The small molecule below binds the protein below.
Small molecule (SMILES): CC(=O)Nc1cc(S(=O)(=O)O)cc2cc(S(=O)(=O)O)cc(O)c12

Binding-site contacts:
Ligand atom O12 contacts residue GLY101 of chain 2.A at 2.4 Å (h-bond).
Ligand atom O22 contacts residue ALA103 of chain 1.A at 3.3 Å (h-bond).
Ligand atom O21 contacts residue Y31 of chain 2.B at 3.3 Å.
Ligand atom C8 contacts residue Y31 of chain 2.B at 3.7 Å.
Ligand atom C2 contacts residue ILE95 of chain 2.A at 3.5 Å (hydrophobic).
Ligand atom O23 contacts residue Y31 of chain 2.B at 3.3 Å.
Ligand atom C3 contacts residue LYS68 of chain 2.A at 3.6 Å.
Ligand atom O22 contacts residue GLN102 of chain 1.A at 3.7 Å.
Ligand atom O12 contacts residue LYS68 of chain 2.A at 3.7 Å.
Ligand atom S11 contacts residue GLY101 of chain 2.A at 3.5 Å (h-bond).
Ligand atom O14 contacts residue GLN100 of chain 2.A at 2.9 Å (h-bond).
Ligand atom O17 contacts residue GLN11 of chain 1.A at 2.9 Å (h-bond).
Ligand atom N15 contacts residue Y31 of chain 2.B at 3.1 Å (h-bond).
Ligand atom O12 contacts residue GLN102 of chain 2.A at 3.1 Å.
Ligand atom S11 contacts residue GLN100 of chain 2.A at 3.2 Å (h-bond).
Ligand atom O14 contacts residue ILE95 of chain 2.A at 3.0 Å (h-bond).
Ligand atom O22 contacts residue GLN11 of chain 1.A at 2.8 Å (h-bond).
Ligand atom C3 contacts residue Y31 of chain 2.B at 3.6 Å.
Ligand atom C4 contacts residue ILE95 of chain 2.A at 3.6 Å (hydrophobic).
Ligand atom C7 contacts residue Y31 of chain 2.B at 3.5 Å.
Ligand atom O14 contacts residue GLY101 of chain 2.A at 3.5 Å (h-bond).
Ligand atom C18 contacts residue Y31 of chain 2.B at 3.5 Å.
Ligand atom C2 contacts residue LYS68 of chain 2.A at 2.5 Å.
Ligand atom O17 contacts residue Y31 of chain 2.B at 3.6 Å.
Ligand atom O17 contacts residue LYS68 of chain 1.A at 3.5 Å (salt-bridge).
Ligand atom C1 contacts residue LYS68 of chain 2.A at 3.0 Å.
Ligand atom C5 contacts residue ILE95 of chain 2.A at 3.7 Å (hydrophobic).
Ligand atom O20 contacts residue MET104 of chain 1.A at 3.8 Å.
Ligand atom O14 contacts residue SER99 of chain 2.A at 3.4 Å.
Ligand atom O22 contacts residue MET104 of chain 1.A at 3.1 Å (h-bond).
Ligand atom O13 contacts residue GLN100 of chain 2.A at 3.2 Å (h-bond).
Ligand atom C8 contacts residue GLN11 of chain 1.A at 3.6 Å.
Ligand atom C6 contacts residue Y31 of chain 2.B at 3.7 Å.
Ligand atom C16 contacts residue Y31 of chain 2.B at 3.3 Å.
Ligand atom O14 contacts residue GLY94 of chain 2.A at 3.7 Å.
Ligand atom O13 contacts residue SER99 of chain 2.A at 3.1 Å.
Ligand atom O23 contacts residue LYS68 of chain 2.A at 2.9 Å (salt-bridge).
Ligand atom C4 contacts residue Y31 of chain 2.B at 3.3 Å.
Ligand atom O12 contacts residue GLN100 of chain 2.A at 3.2 Å (h-bond).
Ligand atom C3 contacts residue ILE95 of chain 2.A at 3.5 Å (hydrophobic).

Sequence of chain 1.A:
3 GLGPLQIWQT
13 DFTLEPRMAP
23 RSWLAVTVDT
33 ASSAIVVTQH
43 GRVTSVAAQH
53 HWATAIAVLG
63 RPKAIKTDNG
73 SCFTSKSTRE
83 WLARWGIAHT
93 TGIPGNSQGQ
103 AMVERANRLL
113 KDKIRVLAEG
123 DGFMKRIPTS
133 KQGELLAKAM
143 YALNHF

Sequence of chain 2.A:
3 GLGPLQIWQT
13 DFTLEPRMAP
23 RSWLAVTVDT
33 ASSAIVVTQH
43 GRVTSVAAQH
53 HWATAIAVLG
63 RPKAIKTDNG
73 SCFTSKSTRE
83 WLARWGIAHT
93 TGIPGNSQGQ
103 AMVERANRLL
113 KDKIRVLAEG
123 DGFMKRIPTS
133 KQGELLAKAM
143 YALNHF